Sequence of chain 1.D:
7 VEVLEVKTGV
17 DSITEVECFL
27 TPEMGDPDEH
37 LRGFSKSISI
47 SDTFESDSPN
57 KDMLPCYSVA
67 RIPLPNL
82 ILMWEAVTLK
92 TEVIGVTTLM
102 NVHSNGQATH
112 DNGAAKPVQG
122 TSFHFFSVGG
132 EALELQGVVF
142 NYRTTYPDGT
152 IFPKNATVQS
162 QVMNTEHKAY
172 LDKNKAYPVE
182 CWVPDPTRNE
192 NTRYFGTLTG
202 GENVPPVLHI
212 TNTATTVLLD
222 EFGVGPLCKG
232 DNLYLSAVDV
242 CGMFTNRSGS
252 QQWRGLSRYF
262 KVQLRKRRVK

Binding-site contacts:
Ligand atom O6 contacts residue ILE44 of chain 1.D at 2.6 Å (h-bond).
Ligand atom N5 contacts residue ASN247 of chain 1.D at 2.9 Å (h-bond).
Ligand atom O8 contacts residue SER43 of chain 1.D at 3.2 Å (h-bond).
Ligand atom C10 contacts residue GLN253 of chain 1.D at 3.4 Å.
Ligand atom C11 contacts residue PHE50 of chain 1.E at 3.6 Å (hydrophobic).
Ligand atom C4 contacts residue SER43 of chain 1.D at 3.7 Å.
Ligand atom C5 contacts residue SER43 of chain 1.D at 3.6 Å.
Ligand atom O6 contacts residue SER43 of chain 1.D at 3.3 Å (h-bond).
Ligand atom C6 contacts residue ASN247 of chain 1.D at 3.8 Å.
Ligand atom C6 contacts residue ILE44 of chain 1.D at 3.0 Å (hydrophobic).
Ligand atom C6 contacts residue GLN253 of chain 1.D at 3.8 Å.
Ligand atom C1 contacts residue SER251 of chain 1.D at 3.3 Å.
Ligand atom C3 contacts residue ASN113 of chain 1.C at 3.1 Å.
Ligand atom O1A contacts residue SER249 of chain 1.D at 2.7 Å (h-bond).
Ligand atom C6 contacts residue LYS42 of chain 1.D at 3.3 Å.
Ligand atom C9 contacts residue GLN253 of chain 1.D at 3.7 Å.
Ligand atom C1 contacts residue SER249 of chain 1.D at 3.7 Å.
Ligand atom C5 contacts residue ASN247 of chain 1.D at 3.7 Å.
Ligand atom O6 contacts residue SER43 of chain 1.D at 3.5 Å.
Ligand atom C9 contacts residue SER43 of chain 1.D at 3.6 Å.
Ligand atom C10 contacts residue LEU37 of chain 1.D at 3.9 Å (hydrophobic).
Ligand atom O6 contacts residue ASN113 of chain 1.C at 3.6 Å.
Ligand atom O9 contacts residue LYS42 of chain 1.D at 3.5 Å.
Ligand atom O1A contacts residue SER251 of chain 1.D at 3.2 Å (h-bond).
Ligand atom C11 contacts residue ASN247 of chain 1.D at 3.8 Å.
Ligand atom O1A contacts residue ASN247 of chain 1.D at 3.7 Å.
Ligand atom O6 contacts residue LYS42 of chain 1.D at 2.6 Å (salt-bridge).
Ligand atom O7 contacts residue LEU37 of chain 1.D at 3.6 Å.
Ligand atom C7 contacts residue GLN253 of chain 1.D at 3.5 Å.
Ligand atom N5 contacts residue GLN253 of chain 1.D at 3.3 Å (h-bond).
Ligand atom O3 contacts residue ASN113 of chain 1.C at 3.0 Å (h-bond).
Ligand atom C11 contacts residue LEU37 of chain 1.D at 3.6 Å (hydrophobic).
Ligand atom C6 contacts residue SER45 of chain 1.D at 3.8 Å.
Ligand atom O1B contacts residue SER251 of chain 1.D at 2.7 Å (h-bond).
Ligand atom C4 contacts residue ASN247 of chain 1.D at 3.6 Å.
Ligand atom O4 contacts residue ASN106 of chain 1.D at 3.1 Å (h-bond).
Ligand atom C11 contacts residue GLN253 of chain 1.D at 3.3 Å.
Ligand atom O9 contacts residue SER43 of chain 1.D at 2.9 Å (h-bond).
Ligand atom O10 contacts residue LEU37 of chain 1.D at 3.4 Å.
Ligand atom C10 contacts residue ASN247 of chain 1.D at 3.8 Å.

Sequence of chain 1.C:
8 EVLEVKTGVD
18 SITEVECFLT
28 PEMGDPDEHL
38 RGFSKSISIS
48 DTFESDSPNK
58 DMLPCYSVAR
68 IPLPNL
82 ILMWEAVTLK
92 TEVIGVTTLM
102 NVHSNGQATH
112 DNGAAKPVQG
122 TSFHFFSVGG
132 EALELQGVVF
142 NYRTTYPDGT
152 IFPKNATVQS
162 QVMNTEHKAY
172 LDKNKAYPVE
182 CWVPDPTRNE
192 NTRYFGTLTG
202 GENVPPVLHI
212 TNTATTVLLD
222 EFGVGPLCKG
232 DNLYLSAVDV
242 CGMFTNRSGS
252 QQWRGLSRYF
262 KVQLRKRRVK

A protein and the small-molecule ligand that binds it are described below.
Small molecule (SMILES): CC(=O)N[C@H]1[C@H](O[C@@H]2[C@H](O[C@]3(C(=O)O)C[C@H](O)[C@@H](NC(C)=O)[C@H]([C@H](O)[C@H](O)CO)O3)[C@@H](O)[C@H](O[C@H]3[C@H](O)[C@@H](O)[C@H](O)O[C@@H]3CO)O[C@@H]2CO)O[C@H](CO)[C@H](O)[C@@H]1O[C@@H]1O[C@H](CO)[C@H](O)[C@H](O)[C@H]1O

Sequence of chain 1.E:
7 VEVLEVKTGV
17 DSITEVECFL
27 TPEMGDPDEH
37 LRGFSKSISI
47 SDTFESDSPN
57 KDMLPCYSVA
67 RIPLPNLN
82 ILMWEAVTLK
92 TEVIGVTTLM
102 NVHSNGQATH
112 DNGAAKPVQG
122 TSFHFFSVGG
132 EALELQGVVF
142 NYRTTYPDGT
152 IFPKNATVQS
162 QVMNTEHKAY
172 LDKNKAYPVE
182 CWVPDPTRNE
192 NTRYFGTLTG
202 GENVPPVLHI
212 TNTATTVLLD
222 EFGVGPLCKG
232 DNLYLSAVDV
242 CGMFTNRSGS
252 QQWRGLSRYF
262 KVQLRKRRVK